A protein and the small-molecule ligand that binds it are described below.
Small molecule (SMILES): CC(=O)NCC(=O)O

Binding-site contacts:
Ligand atom O1 contacts residue GLN73 of chain 1.A at 4.4 Å.
Ligand atom C2 contacts residue PRO2 of chain 1.B at 3.8 Å (hydrophobic).
Ligand atom C1 contacts residue SER5 of chain 1.B at 3.9 Å.
Ligand atom C1 contacts residue LEU4 of chain 1.B at 3.7 Å (hydrophobic).
Ligand atom C1 contacts residue ARG3 of chain 1.B at 3.7 Å.
Ligand atom O2 contacts residue LEU4 of chain 1.B at 3.1 Å (h-bond).
Ligand atom O1 contacts residue PRO2 of chain 1.B at 1.5 Å (h-bond).
Ligand atom O3 contacts residue PRO2 of chain 1.B at 4.3 Å.
Ligand atom O1 contacts residue ARG3 of chain 1.B at 3.4 Å (salt-bridge).
Ligand atom O2 contacts residue PRO2 of chain 1.B at 3.0 Å.
Ligand atom O1 contacts residue LEU4 of chain 1.B at 4.3 Å.
Ligand atom C3 contacts residue PRO2 of chain 1.B at 3.9 Å (hydrophobic).
Ligand atom N1 contacts residue PRO2 of chain 1.B at 3.8 Å.
Ligand atom O2 contacts residue ARG3 of chain 1.B at 3.4 Å (salt-bridge).
Ligand atom C2 contacts residue LEU4 of chain 1.B at 4.2 Å (hydrophobic).
Ligand atom C1 contacts residue PRO2 of chain 1.B at 2.6 Å (hydrophobic).
Ligand atom O2 contacts residue SER5 of chain 1.B at 2.7 Å (h-bond).
Ligand atom C4 contacts residue PRO2 of chain 1.B at 3.9 Å (hydrophobic).

Sequence of chain 1.A:
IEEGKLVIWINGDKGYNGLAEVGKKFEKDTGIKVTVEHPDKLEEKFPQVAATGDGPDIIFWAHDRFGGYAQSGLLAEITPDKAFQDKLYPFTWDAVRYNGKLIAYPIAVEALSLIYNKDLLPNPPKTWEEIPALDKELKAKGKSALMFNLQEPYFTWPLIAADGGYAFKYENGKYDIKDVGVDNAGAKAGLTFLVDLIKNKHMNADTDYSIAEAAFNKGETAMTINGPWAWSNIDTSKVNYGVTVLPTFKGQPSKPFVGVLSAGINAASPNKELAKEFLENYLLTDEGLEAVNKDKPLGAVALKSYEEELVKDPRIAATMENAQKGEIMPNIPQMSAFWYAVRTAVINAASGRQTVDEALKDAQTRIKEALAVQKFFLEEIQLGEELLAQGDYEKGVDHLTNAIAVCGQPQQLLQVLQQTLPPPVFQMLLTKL

Sequence of chain 1.B:
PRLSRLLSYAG